This small molecule binds to this protein.
Small molecule (SMILES): C[C@H](O)[C@H](C)O

Sequence of chain 1.B:
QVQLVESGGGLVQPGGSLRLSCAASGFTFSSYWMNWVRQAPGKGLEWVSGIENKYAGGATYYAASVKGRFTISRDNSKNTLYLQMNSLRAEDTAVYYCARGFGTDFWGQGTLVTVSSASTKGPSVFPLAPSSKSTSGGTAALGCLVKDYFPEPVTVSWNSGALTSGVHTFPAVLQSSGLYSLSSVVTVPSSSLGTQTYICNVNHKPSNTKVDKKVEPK

Binding-site contacts:
Ligand atom O2 contacts residue VAL113 of chain 1.A at 3.4 Å.
Ligand atom C3 contacts residue SER112 of chain 1.A at 3.7 Å.
Ligand atom C4 contacts residue LEU133 of chain 1.A at 3.1 Å (hydrophobic).
Ligand atom C3 contacts residue VAL113 of chain 1.A at 4.4 Å (hydrophobic).
Ligand atom C2 contacts residue VAL185 of chain 1.B at 4.5 Å (hydrophobic).
Ligand atom C4 contacts residue PHE170 of chain 1.B at 4.3 Å (hydrophobic).
Ligand atom O2 contacts residue LEU133 of chain 1.A at 4.3 Å.
Ligand atom C2 contacts residue THR114 of chain 1.A at 3.2 Å.
Ligand atom C3 contacts residue THR114 of chain 1.A at 3.4 Å.
Ligand atom O1 contacts residue THR187 of chain 1.B at 4.5 Å.
Ligand atom C4 contacts residue VAL113 of chain 1.A at 4.3 Å (hydrophobic).
Ligand atom C4 contacts residue ILE134 of chain 1.A at 3.8 Å (hydrophobic).
Ligand atom C3 contacts residue LEU133 of chain 1.A at 4.2 Å (hydrophobic).
Ligand atom O2 contacts residue SER112 of chain 1.A at 3.4 Å.
Ligand atom C1 contacts residue VAL185 of chain 1.B at 3.6 Å (hydrophobic).
Ligand atom O2 contacts residue SER135 of chain 1.A at 4.3 Å.
Ligand atom C4 contacts residue SER112 of chain 1.A at 3.0 Å.
Ligand atom C1 contacts residue SER135 of chain 1.A at 3.9 Å.
Ligand atom C1 contacts residue HIS168 of chain 1.B at 4.3 Å.
Ligand atom C1 contacts residue PHE170 of chain 1.B at 4.1 Å (hydrophobic).
Ligand atom C3 contacts residue SER135 of chain 1.A at 3.2 Å.
Ligand atom C4 contacts residue THR114 of chain 1.A at 4.0 Å.
Ligand atom O2 contacts residue SER134 of chain 1.B at 4.2 Å.
Ligand atom C2 contacts residue SER135 of chain 1.A at 4.2 Å.
Ligand atom C4 contacts residue SER135 of chain 1.A at 3.0 Å.
Ligand atom O1 contacts residue THR114 of chain 1.A at 3.3 Å (h-bond).
Ligand atom O2 contacts residue THR114 of chain 1.A at 2.6 Å (h-bond).

Sequence of chain 1.A:
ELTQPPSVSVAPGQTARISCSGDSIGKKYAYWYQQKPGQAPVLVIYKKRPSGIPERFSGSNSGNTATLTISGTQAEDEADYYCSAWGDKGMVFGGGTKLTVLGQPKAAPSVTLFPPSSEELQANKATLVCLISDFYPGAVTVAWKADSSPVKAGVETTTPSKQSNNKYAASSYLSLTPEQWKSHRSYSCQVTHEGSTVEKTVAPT